Binding-site contacts:
Ligand atom O5 contacts residue VAL314 of chain 43.K at 3.8 Å.
Ligand atom C8 contacts residue ILE281 of chain 43.K at 4.5 Å (hydrophobic).
Ligand atom C7 contacts residue ASN315 of chain 43.K at 3.3 Å.
Ligand atom C1 contacts residue ASN315 of chain 43.K at 1.4 Å.
Ligand atom C2 contacts residue ASN315 of chain 43.K at 2.5 Å.
Ligand atom C6 contacts residue ASN315 of chain 43.K at 4.5 Å.
Ligand atom N2 contacts residue ASN315 of chain 43.K at 2.8 Å (h-bond).
Ligand atom C6 contacts residue THR313 of chain 43.K at 4.5 Å.
Ligand atom C8 contacts residue ASN315 of chain 43.K at 3.5 Å.
Ligand atom C3 contacts residue ASN315 of chain 43.K at 3.8 Å.
Ligand atom C1 contacts residue VAL314 of chain 43.K at 4.4 Å (hydrophobic).
Ligand atom O5 contacts residue ASN315 of chain 43.K at 2.4 Å (h-bond).
Ligand atom C4 contacts residue ASN315 of chain 43.K at 4.3 Å.
Ligand atom O7 contacts residue ASN315 of chain 43.K at 4.2 Å.
Ligand atom O5 contacts residue THR313 of chain 43.K at 4.3 Å.
Ligand atom C5 contacts residue ASN315 of chain 43.K at 3.7 Å.

Sequence of chain 43.K:
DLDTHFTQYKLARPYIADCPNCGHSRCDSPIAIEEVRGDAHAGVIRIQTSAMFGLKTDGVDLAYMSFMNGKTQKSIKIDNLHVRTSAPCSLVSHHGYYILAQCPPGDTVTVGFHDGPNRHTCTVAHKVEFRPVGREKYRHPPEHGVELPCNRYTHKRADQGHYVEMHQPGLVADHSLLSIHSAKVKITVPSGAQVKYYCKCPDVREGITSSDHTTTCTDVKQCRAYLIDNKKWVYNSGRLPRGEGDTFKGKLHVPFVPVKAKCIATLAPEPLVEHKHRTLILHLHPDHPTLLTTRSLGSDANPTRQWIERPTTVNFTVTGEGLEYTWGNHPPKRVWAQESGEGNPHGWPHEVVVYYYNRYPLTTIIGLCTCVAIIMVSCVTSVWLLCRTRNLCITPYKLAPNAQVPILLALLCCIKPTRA

This small molecule binds to this protein.
Small molecule (SMILES): CC(=O)N[C@@H]1[C@@H](O)[C@H](O)[C@@H](CO)O[C@H]1O